Sequence of chain 1.B:
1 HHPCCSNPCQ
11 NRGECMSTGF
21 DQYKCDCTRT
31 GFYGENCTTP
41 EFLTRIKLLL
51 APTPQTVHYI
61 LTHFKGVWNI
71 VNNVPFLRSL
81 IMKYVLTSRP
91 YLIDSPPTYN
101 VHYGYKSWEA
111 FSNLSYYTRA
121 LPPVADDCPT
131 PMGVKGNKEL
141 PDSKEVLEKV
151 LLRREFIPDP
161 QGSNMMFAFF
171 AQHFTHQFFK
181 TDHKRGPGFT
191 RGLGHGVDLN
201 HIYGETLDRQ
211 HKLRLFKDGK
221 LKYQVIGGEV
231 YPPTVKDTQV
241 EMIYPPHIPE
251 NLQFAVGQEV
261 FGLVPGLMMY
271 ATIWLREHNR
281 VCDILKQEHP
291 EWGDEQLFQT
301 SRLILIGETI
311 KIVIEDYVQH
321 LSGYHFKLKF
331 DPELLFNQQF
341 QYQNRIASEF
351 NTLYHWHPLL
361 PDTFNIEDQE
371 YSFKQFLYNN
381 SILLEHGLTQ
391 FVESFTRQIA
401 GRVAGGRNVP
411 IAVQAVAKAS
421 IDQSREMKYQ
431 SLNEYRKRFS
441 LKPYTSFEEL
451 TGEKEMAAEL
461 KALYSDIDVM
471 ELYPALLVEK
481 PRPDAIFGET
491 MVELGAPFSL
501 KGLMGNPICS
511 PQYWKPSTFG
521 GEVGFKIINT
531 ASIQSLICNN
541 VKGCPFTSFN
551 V

This protein binds this small molecule.
Small molecule (SMILES): CC(=O)N[C@@H]1[C@@H](O)[C@H](O)[C@@H](CO)O[C@H]1O

Binding-site contacts:
Ligand atom C2 contacts residue ASN379 of chain 1.B at 2.5 Å.
Ligand atom O7 contacts residue LYS374 of chain 1.B at 4.5 Å.
Ligand atom C5 contacts residue ASN379 of chain 1.B at 3.6 Å.
Ligand atom N2 contacts residue GLN375 of chain 1.B at 4.5 Å.
Ligand atom C1 contacts residue SER381 of chain 1.B at 3.7 Å.
Ligand atom C6 contacts residue SER381 of chain 1.B at 4.3 Å.
Ligand atom C4 contacts residue ASN379 of chain 1.B at 4.2 Å.
Ligand atom O6 contacts residue ILE382 of chain 1.B at 3.9 Å.
Ligand atom O5 contacts residue ASN379 of chain 1.B at 2.4 Å (h-bond).
Ligand atom O5 contacts residue ILE382 of chain 1.B at 3.3 Å.
Ligand atom O7 contacts residue GLN375 of chain 1.B at 3.5 Å.
Ligand atom C7 contacts residue GLN375 of chain 1.B at 4.4 Å.
Ligand atom C5 contacts residue ILE382 of chain 1.B at 4.3 Å (hydrophobic).
Ligand atom C1 contacts residue ASN379 of chain 1.B at 1.4 Å.
Ligand atom C6 contacts residue ILE382 of chain 1.B at 4.1 Å (hydrophobic).
Ligand atom C5 contacts residue SER381 of chain 1.B at 3.9 Å.
Ligand atom O7 contacts residue ASN379 of chain 1.B at 4.1 Å.
Ligand atom O6 contacts residue GLU385 of chain 1.B at 2.6 Å (salt-bridge).
Ligand atom O6 contacts residue SER381 of chain 1.B at 3.6 Å (h-bond).
Ligand atom C1 contacts residue ILE382 of chain 1.B at 4.2 Å (hydrophobic).
Ligand atom O5 contacts residue SER381 of chain 1.B at 3.5 Å (h-bond).
Ligand atom C1 contacts residue GLN375 of chain 1.B at 4.1 Å.
Ligand atom C7 contacts residue ASN379 of chain 1.B at 3.7 Å.
Ligand atom C6 contacts residue TYR371 of chain 1.B at 4.2 Å (hydrophobic).
Ligand atom N2 contacts residue ASN379 of chain 1.B at 2.9 Å (h-bond).
Ligand atom C2 contacts residue GLN375 of chain 1.B at 4.2 Å.
Ligand atom C3 contacts residue ASN379 of chain 1.B at 3.8 Å.
Ligand atom C6 contacts residue GLU385 of chain 1.B at 3.4 Å.